A protein and the small-molecule ligand that binds it are described below.
Small molecule (SMILES): Nc1ccn([C@@H]2O[C@H](CO[P](=O)(O)O[C@H]3[C@@H](O)[C@H](n4ccc(=O)[nH]c4=O)O[C@@H]3CO[P](=O)(O)O[C@H]3[C@@H](O)[C@H](n4ccc(N)nc4=O)O[C@@H]3CO[P](=O)(O)O[C@H]3[C@@H](O)[C@H](n4ccc(=O)[nH]c4=O)O[C@@H]3CO[P](=O)(O)O[C@H]3[C@@H](O)[C@H](n4cnc5c(=O)nc(N)[nH]c54)O[C@@H]3CO[P](=O)(O)O[C@H]3[C@@H](O)[C@H](n4cnc5c(N)ncnc54)O[C@@H]3CO)[C@@H](O)[C@H]2O)c(=O)n1

Sequence of chain 30.C:
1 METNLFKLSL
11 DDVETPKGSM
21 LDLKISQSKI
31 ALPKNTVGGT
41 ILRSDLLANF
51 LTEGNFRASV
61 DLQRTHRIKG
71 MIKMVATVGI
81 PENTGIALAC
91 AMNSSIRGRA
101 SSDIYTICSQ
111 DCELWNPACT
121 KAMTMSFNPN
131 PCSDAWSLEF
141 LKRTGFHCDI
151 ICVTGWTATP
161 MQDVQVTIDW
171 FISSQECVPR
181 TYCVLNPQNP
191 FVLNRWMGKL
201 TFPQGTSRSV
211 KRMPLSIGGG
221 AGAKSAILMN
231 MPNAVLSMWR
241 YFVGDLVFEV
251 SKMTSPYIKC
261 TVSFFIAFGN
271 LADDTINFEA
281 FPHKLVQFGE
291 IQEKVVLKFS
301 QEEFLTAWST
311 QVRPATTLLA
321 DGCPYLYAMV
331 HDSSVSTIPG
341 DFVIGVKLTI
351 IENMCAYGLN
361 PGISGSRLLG

Binding-site contacts:
Ligand atom O4' contacts residue SER126 of chain 30.C at 4.3 Å.
Ligand atom O2' contacts residue MET125 of chain 30.C at 3.6 Å.
Ligand atom C6 contacts residue ILE350 of chain 30.C at 3.8 Å (hydrophobic).
Ligand atom C4' contacts residue THR124 of chain 30.C at 3.6 Å.
Ligand atom OP1 contacts residue SER126 of chain 30.C at 2.8 Å (h-bond).
Ligand atom P contacts residue SER126 of chain 30.C at 3.7 Å.
Ligand atom C3' contacts residue SER126 of chain 30.C at 4.3 Å.
Ligand atom O4' contacts residue THR124 of chain 30.C at 4.3 Å.
Ligand atom C1' contacts residue ARG180 of chain 30.C at 3.7 Å.
Ligand atom OP1 contacts residue LYS73 of chain 30.C at 4.1 Å.
Ligand atom N1 contacts residue VAL192 of chain 30.C at 4.0 Å.
Ligand atom O2 contacts residue GLU113 of chain 30.C at 4.2 Å.
Ligand atom O3' contacts residue SER126 of chain 30.C at 3.3 Å.
Ligand atom N6 contacts residue ILE350 of chain 30.C at 4.0 Å.
Ligand atom O3' contacts residue THR124 of chain 30.C at 4.2 Å.
Ligand atom O4' contacts residue PRO190 of chain 30.C at 3.2 Å.
Ligand atom C8 contacts residue PRO190 of chain 30.C at 4.2 Å (hydrophobic).
Ligand atom O2' contacts residue SER126 of chain 30.C at 3.6 Å (h-bond).
Ligand atom C4 contacts residue VAL192 of chain 30.C at 3.9 Å (hydrophobic).
Ligand atom C4' contacts residue SER126 of chain 30.C at 3.4 Å.
Ligand atom N6 contacts residue THR349 of chain 30.C at 3.9 Å.
Ligand atom O4' contacts residue ARG180 of chain 30.C at 4.0 Å.
Ligand atom N9 contacts residue PRO190 of chain 30.C at 4.1 Å.
Ligand atom O2' contacts residue ARG180 of chain 30.C at 3.9 Å.
Ligand atom N3 contacts residue ARG180 of chain 30.C at 4.0 Å.
Ligand atom O2' contacts residue THR124 of chain 30.C at 4.1 Å.
Ligand atom C4' contacts residue PRO190 of chain 30.C at 4.3 Å (hydrophobic).
Ligand atom C5' contacts residue THR124 of chain 30.C at 3.5 Å.
Ligand atom O3' contacts residue MET125 of chain 30.C at 4.3 Å.
Ligand atom C4 contacts residue ILE350 of chain 30.C at 4.2 Å (hydrophobic).
Ligand atom C2 contacts residue VAL192 of chain 30.C at 3.7 Å (hydrophobic).
Ligand atom C5 contacts residue ILE350 of chain 30.C at 3.6 Å (hydrophobic).
Ligand atom N3 contacts residue VAL192 of chain 30.C at 3.4 Å.
Ligand atom C1' contacts residue PRO190 of chain 30.C at 3.9 Å (hydrophobic).
Ligand atom OP1 contacts residue THR124 of chain 30.C at 4.0 Å.
Ligand atom C8 contacts residue ILE350 of chain 30.C at 4.1 Å (hydrophobic).
Ligand atom N7 contacts residue ILE350 of chain 30.C at 3.8 Å.
Ligand atom OP1 contacts residue THR124 of chain 30.C at 3.8 Å.
Ligand atom C2 contacts residue ARG180 of chain 30.C at 3.6 Å.
Ligand atom C5' contacts residue SER126 of chain 30.C at 3.9 Å.